Sequence of chain 1.B:
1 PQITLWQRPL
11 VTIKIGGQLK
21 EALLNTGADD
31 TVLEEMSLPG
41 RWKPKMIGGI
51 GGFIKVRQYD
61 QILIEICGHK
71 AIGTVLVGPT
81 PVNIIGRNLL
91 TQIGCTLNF

Binding-site contacts:
Ligand atom O10 contacts residue GLY49 of chain 1.B at 3.0 Å.
Ligand atom O01 contacts residue ASP29 of chain 1.A at 3.5 Å (salt-bridge).
Ligand atom O9 contacts residue ILE50 of chain 1.A at 3.3 Å.
Ligand atom C16 contacts residue ASN25 of chain 1.B at 3.7 Å.
Ligand atom C4 contacts residue GLY48 of chain 1.B at 3.0 Å.
Ligand atom C27 contacts residue ASP29 of chain 1.A at 3.7 Å.
Ligand atom O41 contacts residue GLY48 of chain 1.A at 3.2 Å (h-bond).
Ligand atom C09 contacts residue PRO81 of chain 1.B at 3.5 Å (hydrophobic).
Ligand atom C12 contacts residue GLY27 of chain 1.B at 3.3 Å.
Ligand atom N1 contacts residue ASP30 of chain 1.B at 2.7 Å (salt-bridge).
Ligand atom C17 contacts residue ASN25 of chain 1.A at 3.7 Å.
Ligand atom C01 contacts residue ILE50 of chain 1.B at 3.7 Å (hydrophobic).
Ligand atom C3 contacts residue GLY48 of chain 1.B at 3.4 Å.
Ligand atom C24 contacts residue GLY48 of chain 1.A at 3.6 Å.
Ligand atom C31 contacts residue GLY48 of chain 1.A at 3.4 Å.
Ligand atom O22 contacts residue GLY49 of chain 1.A at 3.8 Å.
Ligand atom C05 contacts residue VAL82 of chain 1.B at 3.7 Å (hydrophobic).
Ligand atom N20 contacts residue GLY27 of chain 1.A at 3.2 Å (h-bond).
Ligand atom C41 contacts residue GLY48 of chain 1.A at 3.3 Å.
Ligand atom C03 contacts residue GLY49 of chain 1.A at 3.5 Å.
Ligand atom C02 contacts residue ALA28 of chain 1.A at 3.6 Å (hydrophobic).
Ligand atom O01 contacts residue ASP30 of chain 1.A at 3.4 Å (salt-bridge).
Ligand atom C02 contacts residue ASP30 of chain 1.A at 3.8 Å.
Ligand atom C17 contacts residue ASN25 of chain 1.B at 3.4 Å.
Ligand atom C06 contacts residue GLY27 of chain 1.A at 3.6 Å.
Ligand atom C29 contacts residue ASP29 of chain 1.A at 3.5 Å.
Ligand atom O1 contacts residue VAL82 of chain 1.B at 3.8 Å.
Ligand atom C14 contacts residue GLY27 of chain 1.B at 3.6 Å.
Ligand atom O28 contacts residue ALA28 of chain 1.A at 3.4 Å.
Ligand atom C16 contacts residue GLY27 of chain 1.B at 3.3 Å.
Ligand atom O1 contacts residue PRO81 of chain 1.B at 3.1 Å.
Ligand atom O18 contacts residue GLY27 of chain 1.A at 3.6 Å.
Ligand atom O10 contacts residue ILE50 of chain 1.A at 3.4 Å.
Ligand atom O18 contacts residue ASN25 of chain 1.B at 2.5 Å (h-bond).
Ligand atom C7 contacts residue VAL32 of chain 1.B at 3.6 Å (hydrophobic).
Ligand atom C32 contacts residue ASN25 of chain 1.B at 3.2 Å.
Ligand atom O18 contacts residue ASN25 of chain 1.A at 3.0 Å (h-bond).
Ligand atom C03 contacts residue PRO81 of chain 1.B at 3.4 Å (hydrophobic).
Ligand atom O28 contacts residue ASP29 of chain 1.A at 2.8 Å (salt-bridge).
Ligand atom C32 contacts residue GLY27 of chain 1.A at 3.8 Å.

The protein below binds the small molecule below.
Small molecule (SMILES): COc1ccc(C[C@H](NC(=O)O[C@H]2CCO[C@H]3OC[C@H](O)[C@H]32)[C@H](O)CN(CC(C)C)S(=O)(=O)c2ccc(N)cc2)cc1

Sequence of chain 1.A:
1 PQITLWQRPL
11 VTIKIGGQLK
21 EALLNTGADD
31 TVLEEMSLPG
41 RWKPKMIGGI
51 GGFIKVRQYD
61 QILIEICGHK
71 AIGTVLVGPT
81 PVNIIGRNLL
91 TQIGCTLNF